Sequence of chain 1.D:
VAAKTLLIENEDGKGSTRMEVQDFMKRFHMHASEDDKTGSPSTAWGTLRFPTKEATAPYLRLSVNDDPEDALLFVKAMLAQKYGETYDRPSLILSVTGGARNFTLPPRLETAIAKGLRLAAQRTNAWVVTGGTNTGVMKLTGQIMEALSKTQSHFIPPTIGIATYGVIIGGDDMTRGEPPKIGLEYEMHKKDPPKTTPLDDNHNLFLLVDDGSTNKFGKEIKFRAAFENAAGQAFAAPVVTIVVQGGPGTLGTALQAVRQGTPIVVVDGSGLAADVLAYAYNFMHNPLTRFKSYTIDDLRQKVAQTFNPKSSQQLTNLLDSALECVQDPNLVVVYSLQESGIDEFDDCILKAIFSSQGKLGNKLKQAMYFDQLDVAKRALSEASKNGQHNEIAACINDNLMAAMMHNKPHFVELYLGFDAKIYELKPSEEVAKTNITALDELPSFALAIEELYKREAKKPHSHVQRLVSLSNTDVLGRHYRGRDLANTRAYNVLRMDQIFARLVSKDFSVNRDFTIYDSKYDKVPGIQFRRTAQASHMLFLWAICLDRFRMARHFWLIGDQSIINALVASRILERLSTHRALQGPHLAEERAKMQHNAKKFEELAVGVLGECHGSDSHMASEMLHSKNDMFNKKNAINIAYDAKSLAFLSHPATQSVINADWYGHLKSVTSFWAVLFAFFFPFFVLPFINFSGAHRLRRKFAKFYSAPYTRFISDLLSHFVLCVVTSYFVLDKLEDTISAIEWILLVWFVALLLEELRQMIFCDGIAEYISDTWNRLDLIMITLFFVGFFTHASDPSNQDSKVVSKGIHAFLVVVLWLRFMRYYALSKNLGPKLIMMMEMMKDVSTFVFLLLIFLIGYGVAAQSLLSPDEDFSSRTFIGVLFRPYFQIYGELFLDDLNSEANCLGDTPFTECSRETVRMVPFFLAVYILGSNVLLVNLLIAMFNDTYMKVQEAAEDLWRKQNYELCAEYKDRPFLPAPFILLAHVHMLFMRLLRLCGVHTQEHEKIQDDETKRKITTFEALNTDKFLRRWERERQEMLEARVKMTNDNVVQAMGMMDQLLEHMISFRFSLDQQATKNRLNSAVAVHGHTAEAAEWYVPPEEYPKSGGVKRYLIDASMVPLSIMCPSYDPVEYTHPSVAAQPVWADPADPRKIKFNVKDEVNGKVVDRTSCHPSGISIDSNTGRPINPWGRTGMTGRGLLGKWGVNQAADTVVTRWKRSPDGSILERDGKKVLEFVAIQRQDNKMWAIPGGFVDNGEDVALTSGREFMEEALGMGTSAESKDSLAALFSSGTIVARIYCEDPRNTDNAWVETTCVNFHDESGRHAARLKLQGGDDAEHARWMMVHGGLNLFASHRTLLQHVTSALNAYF

Binding-site contacts:
Ligand atom C1D contacts residue ASP1426 of chain 1.D at 3.5 Å.
Ligand atom O2' contacts residue TRP1264 of chain 1.D at 3.2 Å.
Ligand atom PB contacts residue MG1 of chain 1.JA at 3.4 Å.
Ligand atom O1A contacts residue GLU1386 of chain 1.D at 3.1 Å (salt-bridge).
Ligand atom O1A contacts residue MG1 of chain 1.KA at 2.1 Å.
Ligand atom PA contacts residue MG1 of chain 1.KA at 3.1 Å.
Ligand atom O2A contacts residue PHE1372 of chain 1.D at 3.1 Å (h-bond).
Ligand atom O1D contacts residue VAL1435 of chain 1.D at 3.3 Å.
Ligand atom N6 contacts residue ASN1326 of chain 1.D at 2.8 Å (h-bond).
Ligand atom O1A contacts residue GLY1371 of chain 1.D at 3.6 Å.
Ligand atom O1B contacts residue ARG1428 of chain 1.D at 3.2 Å (salt-bridge).
Ligand atom O2B contacts residue GLU1390 of chain 1.D at 3.5 Å (salt-bridge).
Ligand atom O2D contacts residue HIS1479 of chain 1.D at 3.0 Å (h-bond).
Ligand atom O1A contacts residue GLY1370 of chain 1.D at 3.1 Å (h-bond).
Ligand atom O1A contacts residue MG1 of chain 1.LA at 2.4 Å.
Ligand atom O4D contacts residue ASP1426 of chain 1.D at 3.4 Å (salt-bridge).
Ligand atom O4D contacts residue ARG1428 of chain 1.D at 2.9 Å (salt-bridge).
Ligand atom O5' contacts residue MG1 of chain 1.KA at 3.0 Å.
Ligand atom O2B contacts residue GLY1370 of chain 1.D at 3.2 Å (h-bond).
Ligand atom O1D contacts residue ASP1426 of chain 1.D at 2.7 Å (salt-bridge).
Ligand atom PA contacts residue MG1 of chain 1.LA at 2.5 Å.
Ligand atom C5 contacts residue TRP1264 of chain 1.D at 3.6 Å (hydrophobic).
Ligand atom O2B contacts residue ARG1360 of chain 1.D at 3.6 Å (salt-bridge).
Ligand atom O1D contacts residue CYS1424 of chain 1.D at 3.3 Å (h-bond).
Ligand atom O5D contacts residue GLY1370 of chain 1.D at 3.3 Å (h-bond).
Ligand atom O2B contacts residue ASP1460 of chain 1.D at 3.2 Å (salt-bridge).
Ligand atom O2A contacts residue MG1 of chain 1.LA at 2.9 Å.
Ligand atom O1A contacts residue MG1 of chain 1.JA at 3.0 Å.
Ligand atom C2 contacts residue LEU1319 of chain 1.D at 3.6 Å (hydrophobic).
Ligand atom O1A contacts residue GLU1390 of chain 1.D at 2.8 Å (salt-bridge).
Ligand atom O1B contacts residue ARG1360 of chain 1.D at 3.2 Å (salt-bridge).
Ligand atom O4D contacts residue PHE1476 of chain 1.D at 3.4 Å.
Ligand atom O2D contacts residue ASP1330 of chain 1.D at 2.8 Å (salt-bridge).
Ligand atom N1 contacts residue GLY1321 of chain 1.D at 3.2 Å (h-bond).
Ligand atom O5D contacts residue GLY1371 of chain 1.D at 3.5 Å.
Ligand atom O2B contacts residue MG1 of chain 1.JA at 2.1 Å.
Ligand atom O3D contacts residue ASP1330 of chain 1.D at 2.8 Å (salt-bridge).
Ligand atom O5' contacts residue MG1 of chain 1.LA at 2.3 Å.
Ligand atom O2A contacts residue GLY1371 of chain 1.D at 3.4 Å.
Ligand atom C3D contacts residue ASP1330 of chain 1.D at 3.5 Å.

A protein and the small-molecule ligand that binds it are described below.
Small molecule (SMILES): Nc1ncnc2c1ncn2[C@@H]1O[C@H](CO[P](=O)(O)O[P](=O)(O)OC[C@H]2O[C@@H](O)[C@H](O)[C@@H]2O)[C@@H](O)[C@H]1O